Sequence of chain 1.C:
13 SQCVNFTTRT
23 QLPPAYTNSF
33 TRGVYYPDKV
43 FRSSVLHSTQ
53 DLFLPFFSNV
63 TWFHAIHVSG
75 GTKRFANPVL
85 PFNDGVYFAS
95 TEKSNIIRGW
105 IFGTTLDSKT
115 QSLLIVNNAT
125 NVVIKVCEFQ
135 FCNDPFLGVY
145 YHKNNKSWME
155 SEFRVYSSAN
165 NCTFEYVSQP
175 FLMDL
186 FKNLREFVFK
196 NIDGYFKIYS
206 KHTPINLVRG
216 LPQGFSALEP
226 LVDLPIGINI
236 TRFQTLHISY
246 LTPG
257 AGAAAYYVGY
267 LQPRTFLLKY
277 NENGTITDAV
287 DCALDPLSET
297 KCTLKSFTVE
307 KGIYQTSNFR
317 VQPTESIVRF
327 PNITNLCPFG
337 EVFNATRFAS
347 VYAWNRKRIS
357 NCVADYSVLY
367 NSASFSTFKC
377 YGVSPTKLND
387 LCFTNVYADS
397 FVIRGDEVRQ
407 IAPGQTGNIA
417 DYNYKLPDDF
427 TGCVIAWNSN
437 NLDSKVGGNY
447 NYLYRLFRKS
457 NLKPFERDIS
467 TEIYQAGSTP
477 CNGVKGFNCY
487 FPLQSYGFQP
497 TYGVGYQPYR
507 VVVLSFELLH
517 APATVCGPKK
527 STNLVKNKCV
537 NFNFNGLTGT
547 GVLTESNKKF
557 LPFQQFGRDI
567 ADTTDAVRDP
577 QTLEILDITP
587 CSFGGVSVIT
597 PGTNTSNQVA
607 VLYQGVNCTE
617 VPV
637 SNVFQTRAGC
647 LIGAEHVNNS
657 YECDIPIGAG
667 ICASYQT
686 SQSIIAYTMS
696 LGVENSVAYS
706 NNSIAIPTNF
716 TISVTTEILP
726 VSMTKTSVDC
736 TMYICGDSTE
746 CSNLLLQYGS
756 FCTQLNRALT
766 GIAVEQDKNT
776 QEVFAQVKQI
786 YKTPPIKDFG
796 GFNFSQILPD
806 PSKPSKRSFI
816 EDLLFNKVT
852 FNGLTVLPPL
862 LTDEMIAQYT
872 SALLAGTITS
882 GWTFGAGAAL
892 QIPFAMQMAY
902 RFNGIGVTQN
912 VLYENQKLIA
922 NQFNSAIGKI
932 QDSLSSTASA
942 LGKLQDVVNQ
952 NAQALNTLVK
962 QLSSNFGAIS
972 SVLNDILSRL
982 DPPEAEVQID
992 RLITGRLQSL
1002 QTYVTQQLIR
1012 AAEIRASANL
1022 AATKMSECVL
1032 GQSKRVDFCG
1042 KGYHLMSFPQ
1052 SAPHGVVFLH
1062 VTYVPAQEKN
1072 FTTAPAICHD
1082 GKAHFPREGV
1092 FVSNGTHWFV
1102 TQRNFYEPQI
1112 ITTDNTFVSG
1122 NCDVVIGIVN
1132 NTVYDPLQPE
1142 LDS

Binding-site contacts:
Ligand atom C5 contacts residue ASN1131 of chain 1.C at 3.7 Å.
Ligand atom O7 contacts residue ASN1131 of chain 1.C at 3.7 Å.
Ligand atom C1 contacts residue ASN1131 of chain 1.C at 1.4 Å.
Ligand atom N2 contacts residue ASN1131 of chain 1.C at 2.9 Å (h-bond).
Ligand atom O6 contacts residue ASN1131 of chain 1.C at 4.5 Å.
Ligand atom C3 contacts residue ASN1131 of chain 1.C at 3.8 Å.
Ligand atom O5 contacts residue ASN1131 of chain 1.C at 2.4 Å (h-bond).
Ligand atom C4 contacts residue ASN1131 of chain 1.C at 4.2 Å.
Ligand atom C2 contacts residue ASN1131 of chain 1.C at 2.5 Å.
Ligand atom C7 contacts residue ASN1131 of chain 1.C at 3.5 Å.

A protein and the small-molecule ligand that binds it are described below.
Small molecule (SMILES): CC(=O)N[C@H]1[C@H](O[C@H]2[C@H](O)[C@@H](NC(C)=O)CO[C@@H]2CO)O[C@H](CO)[C@@H](O)[C@@H]1O